Binding-site contacts:
Ligand atom CE contacts residue LYS51 of chain 1.A at 3.2 Å.
Ligand atom OH contacts residue ASN100 of chain 1.A at 3.0 Å (h-bond).
Ligand atom C contacts residue LEU52 of chain 1.A at 3.9 Å (hydrophobic).
Ligand atom N contacts residue TRP41 of chain 1.A at 3.8 Å.
Ligand atom CH contacts residue ILE106 of chain 1.A at 4.0 Å (hydrophobic).
Ligand atom CG contacts residue LEU52 of chain 1.A at 4.0 Å (hydrophobic).
Ligand atom CG contacts residue GLN45 of chain 1.A at 4.0 Å.
Ligand atom C contacts residue TRP41 of chain 1.A at 3.6 Å (hydrophobic).
Ligand atom CA contacts residue TRP41 of chain 1.A at 4.0 Å (hydrophobic).
Ligand atom OXT contacts residue LEU52 of chain 1.A at 3.8 Å.
Ligand atom O contacts residue ILE106 of chain 1.A at 3.7 Å.
Ligand atom CH contacts residue ASN100 of chain 1.A at 4.1 Å.
Ligand atom OG contacts residue ASP105 of chain 1.A at 3.6 Å.
Ligand atom CH3 contacts residue PHE43 of chain 1.A at 3.5 Å (hydrophobic).
Ligand atom CB contacts residue TRP41 of chain 1.A at 3.7 Å (hydrophobic).
Ligand atom CD contacts residue GLN45 of chain 1.A at 3.9 Å.
Ligand atom CG contacts residue TRP41 of chain 1.A at 3.9 Å (hydrophobic).
Ligand atom O contacts residue LYS51 of chain 1.A at 3.1 Å (salt-bridge).
Ligand atom CA contacts residue TRP41 of chain 1.A at 3.9 Å (hydrophobic).
Ligand atom O contacts residue TRP41 of chain 1.A at 3.2 Å.
Ligand atom OH contacts residue CYS96 of chain 1.A at 3.8 Å.
Ligand atom CH3 contacts residue PRO42 of chain 1.A at 4.0 Å (hydrophobic).
Ligand atom CB contacts residue GLN45 of chain 1.A at 3.6 Å.
Ligand atom O contacts residue TRP41 of chain 1.A at 3.6 Å.
Ligand atom CH3 contacts residue ILE106 of chain 1.A at 4.0 Å (hydrophobic).
Ligand atom OXT contacts residue ASP48 of chain 1.A at 4.0 Å.
Ligand atom C contacts residue TRP41 of chain 1.A at 3.6 Å (hydrophobic).
Ligand atom C contacts residue LYS51 of chain 1.A at 3.9 Å.
Ligand atom N contacts residue TRP41 of chain 1.A at 3.9 Å.
Ligand atom C contacts residue TRP41 of chain 1.A at 3.6 Å (hydrophobic).
Ligand atom CB contacts residue ASP105 of chain 1.A at 3.9 Å.
Ligand atom N contacts residue TRP41 of chain 1.A at 3.6 Å.
Ligand atom CA contacts residue LEU52 of chain 1.A at 4.1 Å (hydrophobic).
Ligand atom CG2 contacts residue ASP104 of chain 1.A at 3.9 Å.
Ligand atom CE contacts residue VAL47 of chain 1.A at 4.0 Å (hydrophobic).
Ligand atom CD contacts residue ASN100 of chain 1.A at 3.7 Å.
Ligand atom CB contacts residue ILE106 of chain 1.A at 3.8 Å (hydrophobic).
Ligand atom CB contacts residue MET109 of chain 1.A at 3.9 Å (hydrophobic).
Ligand atom NZ contacts residue VAL47 of chain 1.A at 3.7 Å.
Ligand atom OXT contacts residue LYS51 of chain 1.A at 3.8 Å.

Sequence of chain 1.A:
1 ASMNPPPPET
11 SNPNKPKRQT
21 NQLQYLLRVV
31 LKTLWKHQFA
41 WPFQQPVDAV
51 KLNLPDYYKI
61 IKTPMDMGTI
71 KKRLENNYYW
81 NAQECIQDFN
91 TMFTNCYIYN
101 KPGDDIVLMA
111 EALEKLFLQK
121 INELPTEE

The small molecule below binds the protein below.
Small molecule (SMILES): CC[C@H](C)[C@H](NC(=O)[C@H](CO)NC(=O)[C@H](CCCCNC(C)=O)NC(=O)[C@H](Cc1ccccc1)NC(=O)[C@@H](N)[C@@H](C)O)C(=O)N[C@@H](CCSC)C(=O)N[C@@H](CCCCN)C(=O)O